This protein binds this small molecule.
Small molecule (SMILES): CC(=O)N[C@H]1CO[C@H](COC2O[C@@H](C)[C@@H](O)[C@@H](O)[C@@H]2O)[C@@H](O)[C@@H]1O

Binding-site contacts:
Ligand atom O5 contacts residue SER347 of chain 1.A at 3.7 Å.
Ligand atom C1 contacts residue GLY345 of chain 1.A at 4.4 Å.
Ligand atom C2 contacts residue ASN350 of chain 1.A at 2.6 Å.
Ligand atom C6 contacts residue ASN350 of chain 1.A at 3.6 Å.
Ligand atom C5 contacts residue SER347 of chain 1.A at 3.9 Å.
Ligand atom O5 contacts residue ASN350 of chain 1.A at 2.3 Å (h-bond).
Ligand atom N2 contacts residue ASN350 of chain 1.A at 3.1 Å (h-bond).
Ligand atom C2 contacts residue GLY345 of chain 1.A at 4.4 Å.
Ligand atom C3 contacts residue GLY345 of chain 1.A at 3.9 Å.
Ligand atom C7 contacts residue ASN350 of chain 1.A at 3.7 Å.
Ligand atom C6 contacts residue ASP349 of chain 1.A at 3.6 Å.
Ligand atom C5 contacts residue ASN350 of chain 1.A at 3.7 Å.
Ligand atom C5 contacts residue ASN350 of chain 1.A at 3.8 Å.
Ligand atom C6 contacts residue SER347 of chain 1.A at 3.8 Å.
Ligand atom C5 contacts residue PHE346 of chain 1.A at 4.5 Å (hydrophobic).
Ligand atom C5 contacts residue GLY345 of chain 1.A at 4.5 Å.
Ligand atom O5 contacts residue SER347 of chain 1.A at 3.4 Å.
Ligand atom C1 contacts residue ASN350 of chain 1.A at 1.5 Å.
Ligand atom C5 contacts residue SER347 of chain 1.A at 4.4 Å.
Ligand atom C6 contacts residue SER347 of chain 1.A at 3.9 Å.
Ligand atom C4 contacts residue ASN350 of chain 1.A at 4.3 Å.
Ligand atom O7 contacts residue ASN350 of chain 1.A at 3.5 Å (h-bond).
Ligand atom C3 contacts residue ASN350 of chain 1.A at 4.0 Å.
Ligand atom O4 contacts residue GLY345 of chain 1.A at 4.1 Å.
Ligand atom O5 contacts residue ASN350 of chain 1.A at 4.2 Å.
Ligand atom C1 contacts residue SER347 of chain 1.A at 4.0 Å.
Ligand atom C6 contacts residue PHE346 of chain 1.A at 4.4 Å (hydrophobic).

Sequence of chain 1.A:
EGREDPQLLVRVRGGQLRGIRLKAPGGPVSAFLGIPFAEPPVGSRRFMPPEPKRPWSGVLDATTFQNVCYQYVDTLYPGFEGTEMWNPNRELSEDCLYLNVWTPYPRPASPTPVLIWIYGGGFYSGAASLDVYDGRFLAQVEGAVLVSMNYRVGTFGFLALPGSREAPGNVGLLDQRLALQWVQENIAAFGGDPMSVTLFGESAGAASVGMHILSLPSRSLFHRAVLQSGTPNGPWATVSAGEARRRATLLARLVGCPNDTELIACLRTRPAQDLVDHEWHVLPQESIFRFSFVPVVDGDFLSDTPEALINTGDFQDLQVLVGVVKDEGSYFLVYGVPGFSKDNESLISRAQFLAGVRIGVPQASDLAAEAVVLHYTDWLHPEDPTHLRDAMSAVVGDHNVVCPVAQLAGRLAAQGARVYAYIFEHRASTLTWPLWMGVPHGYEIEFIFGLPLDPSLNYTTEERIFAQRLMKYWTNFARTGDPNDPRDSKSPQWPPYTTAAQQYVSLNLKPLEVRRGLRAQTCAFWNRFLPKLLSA